Sequence of chain 1.G:
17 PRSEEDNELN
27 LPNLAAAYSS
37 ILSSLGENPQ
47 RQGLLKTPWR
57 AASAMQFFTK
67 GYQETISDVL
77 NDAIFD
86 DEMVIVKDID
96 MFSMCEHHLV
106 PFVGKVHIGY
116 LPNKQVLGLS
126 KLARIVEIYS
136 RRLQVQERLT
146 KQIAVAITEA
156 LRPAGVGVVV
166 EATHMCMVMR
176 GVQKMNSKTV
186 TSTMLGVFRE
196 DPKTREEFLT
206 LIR

Sequence of chain 1.E:
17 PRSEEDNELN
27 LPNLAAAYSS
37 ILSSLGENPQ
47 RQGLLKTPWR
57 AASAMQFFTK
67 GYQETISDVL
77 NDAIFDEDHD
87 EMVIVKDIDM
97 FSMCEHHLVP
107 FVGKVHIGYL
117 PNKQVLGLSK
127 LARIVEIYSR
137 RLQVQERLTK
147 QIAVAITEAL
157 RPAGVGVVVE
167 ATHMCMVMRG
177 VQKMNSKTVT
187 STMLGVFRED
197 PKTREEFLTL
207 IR

Binding-site contacts:
Ligand atom N contacts residue LEU124 of chain 1.E at 3.7 Å.
Ligand atom O8 contacts residue ARG175 of chain 1.D at 3.1 Å (salt-bridge).
Ligand atom O11 contacts residue SER125 of chain 1.E at 2.7 Å (h-bond).
Ligand atom O4 contacts residue ARG56 of chain 1.G at 3.6 Å.
Ligand atom O9 contacts residue ARG175 of chain 1.D at 3.0 Å (salt-bridge).
Ligand atom O5 contacts residue HIS103 of chain 1.D at 2.7 Å (h-bond).
Ligand atom C3 contacts residue CYS100 of chain 1.D at 3.6 Å (hydrophobic).
Ligand atom P2 contacts residue ARG129 of chain 1.E at 3.7 Å.
Ligand atom N contacts residue GLU142 of chain 1.D at 3.2 Å (salt-bridge).
Ligand atom O13 contacts residue LEU124 of chain 1.E at 3.6 Å.
Ligand atom N1 contacts residue GLY123 of chain 1.E at 3.6 Å.
Ligand atom O contacts residue PHE81 of chain 1.E at 3.6 Å.
Ligand atom O13 contacts residue VAL140 of chain 1.D at 3.2 Å.
Ligand atom O2 contacts residue ARG56 of chain 1.G at 3.5 Å (salt-bridge).
Ligand atom O12 contacts residue LEU124 of chain 1.E at 3.6 Å.
Ligand atom O10 contacts residue ARG129 of chain 1.E at 3.2 Å (salt-bridge).
Ligand atom N3 contacts residue GLU142 of chain 1.D at 3.0 Å (salt-bridge).
Ligand atom P2 contacts residue SER125 of chain 1.E at 3.4 Å.
Ligand atom O5 contacts residue ARG175 of chain 1.D at 3.4 Å (salt-bridge).
Ligand atom N3 contacts residue LEU124 of chain 1.E at 3.5 Å.
Ligand atom C3 contacts residue HIS102 of chain 1.D at 3.7 Å.
Ligand atom N2 contacts residue HIS102 of chain 1.D at 3.6 Å.
Ligand atom O11 contacts residue GLY123 of chain 1.E at 3.6 Å.
Ligand atom O3 contacts residue ASN77 of chain 1.E at 3.2 Å (h-bond).
Ligand atom O10 contacts residue LYS126 of chain 1.E at 3.6 Å (salt-bridge).
Ligand atom C contacts residue LEU124 of chain 1.E at 3.4 Å (hydrophobic).
Ligand atom C4 contacts residue CYS100 of chain 1.D at 3.7 Å (hydrophobic).
Ligand atom O3 contacts residue LYS126 of chain 1.E at 2.6 Å (salt-bridge).
Ligand atom O9 contacts residue SER125 of chain 1.E at 3.5 Å (h-bond).
Ligand atom O10 contacts residue SER125 of chain 1.E at 2.3 Å (h-bond).
Ligand atom O12 contacts residue SER125 of chain 1.E at 2.9 Å (h-bond).
Ligand atom O11 contacts residue LYS126 of chain 1.E at 3.3 Å.
Ligand atom O8 contacts residue ARG129 of chain 1.E at 2.8 Å (salt-bridge).
Ligand atom N1 contacts residue LEU124 of chain 1.E at 3.2 Å (h-bond).
Ligand atom C10 contacts residue LEU124 of chain 1.E at 3.5 Å (hydrophobic).
Ligand atom O13 contacts residue HIS169 of chain 1.D at 3.8 Å.
Ligand atom O13 contacts residue GLN141 of chain 1.D at 2.8 Å (h-bond).
Ligand atom C8 contacts residue SER125 of chain 1.E at 3.3 Å.
Ligand atom N contacts residue LEU122 of chain 1.E at 3.0 Å (h-bond).
Ligand atom C4 contacts residue HIS102 of chain 1.D at 3.4 Å.

A small-molecule ligand and the protein it binds are described below.
Small molecule (SMILES): Nc1nc2c(ccn2[C@@H]2O[C@H](COP(=O)(O)OP(=O)(O)OP(=O)(O)O)[C@@H](O)[C@H]2O)c(=O)[nH]1

Sequence of chain 1.D:
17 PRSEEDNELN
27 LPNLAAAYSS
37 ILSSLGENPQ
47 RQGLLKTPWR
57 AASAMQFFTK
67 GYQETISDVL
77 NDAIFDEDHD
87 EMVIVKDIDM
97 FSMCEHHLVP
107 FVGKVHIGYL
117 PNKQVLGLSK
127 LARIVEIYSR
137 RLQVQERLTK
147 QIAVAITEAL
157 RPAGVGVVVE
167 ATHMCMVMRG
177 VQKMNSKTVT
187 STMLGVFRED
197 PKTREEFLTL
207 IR